Sequence of chain 1.B:
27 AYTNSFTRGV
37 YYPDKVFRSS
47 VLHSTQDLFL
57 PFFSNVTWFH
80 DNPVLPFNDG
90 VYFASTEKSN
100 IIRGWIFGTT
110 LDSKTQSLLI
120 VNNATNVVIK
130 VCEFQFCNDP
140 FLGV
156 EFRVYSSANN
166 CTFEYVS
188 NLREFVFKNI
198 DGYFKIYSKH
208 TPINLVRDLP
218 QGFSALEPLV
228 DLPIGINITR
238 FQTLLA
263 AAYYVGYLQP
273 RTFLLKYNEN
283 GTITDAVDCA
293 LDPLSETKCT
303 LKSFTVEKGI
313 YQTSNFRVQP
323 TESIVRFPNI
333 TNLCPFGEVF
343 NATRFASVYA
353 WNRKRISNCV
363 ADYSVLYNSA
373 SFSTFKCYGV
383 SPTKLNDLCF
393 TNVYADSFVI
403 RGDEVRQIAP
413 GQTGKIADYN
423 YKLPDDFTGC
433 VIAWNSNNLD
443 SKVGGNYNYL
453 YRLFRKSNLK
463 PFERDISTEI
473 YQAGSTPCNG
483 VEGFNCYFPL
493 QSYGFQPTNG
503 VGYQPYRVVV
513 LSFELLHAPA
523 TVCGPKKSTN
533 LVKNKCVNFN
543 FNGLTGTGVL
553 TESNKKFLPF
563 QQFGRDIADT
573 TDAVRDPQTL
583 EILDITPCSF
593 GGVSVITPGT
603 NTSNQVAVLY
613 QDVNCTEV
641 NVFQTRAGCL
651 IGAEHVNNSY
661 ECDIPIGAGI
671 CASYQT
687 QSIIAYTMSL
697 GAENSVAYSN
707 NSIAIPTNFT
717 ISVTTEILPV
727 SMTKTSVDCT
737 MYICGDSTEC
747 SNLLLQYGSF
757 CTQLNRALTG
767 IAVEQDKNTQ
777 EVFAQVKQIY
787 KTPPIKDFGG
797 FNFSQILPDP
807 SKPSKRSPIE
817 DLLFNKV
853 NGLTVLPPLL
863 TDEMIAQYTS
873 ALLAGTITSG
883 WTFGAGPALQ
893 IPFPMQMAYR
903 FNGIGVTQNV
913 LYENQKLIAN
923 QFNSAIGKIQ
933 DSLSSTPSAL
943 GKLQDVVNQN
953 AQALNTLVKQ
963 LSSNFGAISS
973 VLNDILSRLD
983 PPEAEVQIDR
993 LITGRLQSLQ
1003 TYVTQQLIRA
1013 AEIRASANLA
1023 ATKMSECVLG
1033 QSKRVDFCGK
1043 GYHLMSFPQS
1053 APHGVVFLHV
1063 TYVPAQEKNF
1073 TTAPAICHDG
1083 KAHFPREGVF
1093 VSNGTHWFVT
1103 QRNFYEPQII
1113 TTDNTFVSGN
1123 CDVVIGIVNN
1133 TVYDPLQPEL

This small molecule binds to this protein.
Small molecule (SMILES): CC(=O)N[C@@H]1[C@@H](O)[C@H](O)[C@@H](CO)O[C@H]1O

Binding-site contacts:
Ligand atom O7 contacts residue GLN1068 of chain 1.B at 4.4 Å.
Ligand atom C5 contacts residue ASN714 of chain 1.B at 3.6 Å.
Ligand atom C4 contacts residue ASN714 of chain 1.B at 4.2 Å.
Ligand atom C3 contacts residue ASN714 of chain 1.B at 3.8 Å.
Ligand atom C6 contacts residue GLN923 of chain 1.B at 4.5 Å.
Ligand atom C7 contacts residue ASN714 of chain 1.B at 3.2 Å.
Ligand atom C3 contacts residue LEU919 of chain 1.B at 4.0 Å (hydrophobic).
Ligand atom O7 contacts residue ASN714 of chain 1.B at 3.3 Å (h-bond).
Ligand atom C1 contacts residue ASN714 of chain 1.B at 1.4 Å.
Ligand atom C8 contacts residue ASN714 of chain 1.B at 3.9 Å.
Ligand atom N2 contacts residue ASN714 of chain 1.B at 2.9 Å (h-bond).
Ligand atom C2 contacts residue ASN714 of chain 1.B at 2.4 Å.
Ligand atom O5 contacts residue ASN714 of chain 1.B at 2.3 Å (h-bond).